This protein binds this small molecule.
Small molecule (SMILES): O=C(CCC(F)(F)F)N1CCC(c2nc(-c3nccs3)no2)CC1

Sequence of chain 1.A:
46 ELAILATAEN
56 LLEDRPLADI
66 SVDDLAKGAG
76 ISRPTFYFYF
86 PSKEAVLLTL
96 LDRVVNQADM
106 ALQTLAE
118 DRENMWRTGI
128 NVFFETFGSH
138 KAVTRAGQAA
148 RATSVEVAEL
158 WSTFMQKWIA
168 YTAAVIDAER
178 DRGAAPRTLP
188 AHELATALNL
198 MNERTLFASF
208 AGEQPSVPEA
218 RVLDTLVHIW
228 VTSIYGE

Binding-site contacts:
Ligand atom N3 contacts residue MET122 of chain 1.A at 3.4 Å (h-bond).
Ligand atom C8 contacts residue ASN196 of chain 1.A at 3.2 Å.
Ligand atom C5 contacts residue ILE127 of chain 1.A at 3.8 Å (hydrophobic).
Ligand atom C8 contacts residue PHE130 of chain 1.A at 3.5 Å (hydrophobic).
Ligand atom C8 contacts residue TRP165 of chain 1.A at 3.8 Å (hydrophobic).
Ligand atom F contacts residue TRP165 of chain 1.A at 3.2 Å.
Ligand atom O contacts residue ASN199 of chain 1.A at 2.8 Å (h-bond).
Ligand atom C3 contacts residue ASN199 of chain 1.A at 3.8 Å.
Ligand atom S contacts residue TYR168 of chain 1.A at 3.7 Å.
Ligand atom C4 contacts residue ILE127 of chain 1.A at 3.8 Å (hydrophobic).
Ligand atom C10 contacts residue TRP123 of chain 1.A at 3.8 Å (hydrophobic).
Ligand atom O1 contacts residue THR169 of chain 1.A at 3.3 Å (h-bond).
Ligand atom C4 contacts residue ASN199 of chain 1.A at 3.8 Å.
Ligand atom N3 contacts residue GLY126 of chain 1.A at 3.3 Å.
Ligand atom C4 contacts residue TRP227 of chain 1.A at 3.6 Å (hydrophobic).
Ligand atom C7 contacts residue THR169 of chain 1.A at 3.6 Å.
Ligand atom N1 contacts residue TYR168 of chain 1.A at 3.2 Å.
Ligand atom F contacts residue PHE130 of chain 1.A at 3.5 Å.
Ligand atom C7 contacts residue PHE130 of chain 1.A at 3.8 Å (hydrophobic).
Ligand atom N contacts residue ASN196 of chain 1.A at 3.3 Å (h-bond).
Ligand atom C9 contacts residue THR169 of chain 1.A at 3.8 Å.
Ligand atom C13 contacts residue MET122 of chain 1.A at 3.4 Å (hydrophobic).
Ligand atom O1 contacts residue TYR168 of chain 1.A at 3.6 Å.
Ligand atom N contacts residue PHE130 of chain 1.A at 3.5 Å.
Ligand atom N2 contacts residue GLY126 of chain 1.A at 3.8 Å.
Ligand atom C3 contacts residue PHE130 of chain 1.A at 3.5 Å (hydrophobic).
Ligand atom N2 contacts residue LEU107 of chain 1.A at 3.8 Å.
Ligand atom C2 contacts residue ASN196 of chain 1.A at 3.1 Å.
Ligand atom F1 contacts residue GLU200 of chain 1.A at 3.2 Å.
Ligand atom F2 contacts residue LEU203 of chain 1.A at 3.6 Å.
Ligand atom N1 contacts residue VAL172 of chain 1.A at 3.8 Å.
Ligand atom F2 contacts residue PHE130 of chain 1.A at 3.5 Å.
Ligand atom N1 contacts residue TRP123 of chain 1.A at 3.8 Å.
Ligand atom O1 contacts residue TRP123 of chain 1.A at 3.8 Å.
Ligand atom O contacts residue PHE130 of chain 1.A at 3.8 Å.
Ligand atom C1 contacts residue ASN196 of chain 1.A at 3.4 Å.
Ligand atom C6 contacts residue THR169 of chain 1.A at 3.4 Å.
Ligand atom C12 contacts residue MET122 of chain 1.A at 3.1 Å (hydrophobic).
Ligand atom C3 contacts residue ASN196 of chain 1.A at 3.2 Å.
Ligand atom C5 contacts residue GLY126 of chain 1.A at 3.7 Å.